This protein binds this small molecule.
Small molecule (SMILES): CC(=O)N[C@@H]1[C@@H](O)[C@H](O)[C@@H](CO)O[C@H]1O

Sequence of chain 1.C:
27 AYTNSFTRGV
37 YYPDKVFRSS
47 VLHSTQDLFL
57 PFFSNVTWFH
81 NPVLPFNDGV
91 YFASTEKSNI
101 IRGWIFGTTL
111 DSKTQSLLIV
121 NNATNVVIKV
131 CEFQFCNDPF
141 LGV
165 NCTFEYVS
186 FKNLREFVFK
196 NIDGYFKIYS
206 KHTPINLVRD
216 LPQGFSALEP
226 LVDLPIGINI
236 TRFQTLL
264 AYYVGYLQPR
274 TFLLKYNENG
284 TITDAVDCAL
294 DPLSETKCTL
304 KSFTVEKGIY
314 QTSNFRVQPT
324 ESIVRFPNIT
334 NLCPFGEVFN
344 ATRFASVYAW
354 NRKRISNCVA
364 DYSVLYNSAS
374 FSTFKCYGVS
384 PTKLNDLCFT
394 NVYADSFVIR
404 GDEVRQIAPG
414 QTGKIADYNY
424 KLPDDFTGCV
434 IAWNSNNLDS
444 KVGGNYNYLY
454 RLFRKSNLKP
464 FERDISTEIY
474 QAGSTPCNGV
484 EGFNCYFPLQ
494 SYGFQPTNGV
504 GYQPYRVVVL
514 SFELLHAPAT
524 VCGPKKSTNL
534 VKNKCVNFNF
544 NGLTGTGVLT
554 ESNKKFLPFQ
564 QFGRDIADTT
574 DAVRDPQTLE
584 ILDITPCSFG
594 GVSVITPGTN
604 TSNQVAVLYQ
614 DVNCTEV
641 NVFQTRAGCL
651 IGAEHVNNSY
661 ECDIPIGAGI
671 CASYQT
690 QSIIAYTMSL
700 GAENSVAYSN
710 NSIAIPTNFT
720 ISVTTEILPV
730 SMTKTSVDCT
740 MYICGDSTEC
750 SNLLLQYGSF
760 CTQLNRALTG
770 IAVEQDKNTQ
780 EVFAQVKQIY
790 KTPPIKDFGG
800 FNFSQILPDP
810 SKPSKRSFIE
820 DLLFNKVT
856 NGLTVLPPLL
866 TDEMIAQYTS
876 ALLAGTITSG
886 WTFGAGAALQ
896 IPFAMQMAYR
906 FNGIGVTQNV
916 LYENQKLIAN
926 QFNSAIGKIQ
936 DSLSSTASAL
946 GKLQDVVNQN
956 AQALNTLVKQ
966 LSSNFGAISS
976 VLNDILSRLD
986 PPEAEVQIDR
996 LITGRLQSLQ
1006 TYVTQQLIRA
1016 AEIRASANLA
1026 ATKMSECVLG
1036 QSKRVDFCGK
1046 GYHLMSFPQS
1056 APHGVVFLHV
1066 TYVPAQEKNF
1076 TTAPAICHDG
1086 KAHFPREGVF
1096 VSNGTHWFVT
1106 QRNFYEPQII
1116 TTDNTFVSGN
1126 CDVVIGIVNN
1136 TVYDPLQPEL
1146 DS

Binding-site contacts:
Ligand atom C7 contacts residue ASN234 of chain 1.C at 3.8 Å.
Ligand atom O5 contacts residue ASN234 of chain 1.C at 2.3 Å (h-bond).
Ligand atom C2 contacts residue ASN234 of chain 1.C at 2.4 Å.
Ligand atom C1 contacts residue ASN234 of chain 1.C at 1.4 Å.
Ligand atom C3 contacts residue ASN234 of chain 1.C at 3.8 Å.
Ligand atom C5 contacts residue ASN234 of chain 1.C at 3.6 Å.
Ligand atom N2 contacts residue ASN234 of chain 1.C at 2.9 Å (h-bond).
Ligand atom C4 contacts residue ASN234 of chain 1.C at 4.2 Å.
Ligand atom O7 contacts residue ASN234 of chain 1.C at 4.3 Å.